Sequence of chain 1.A:
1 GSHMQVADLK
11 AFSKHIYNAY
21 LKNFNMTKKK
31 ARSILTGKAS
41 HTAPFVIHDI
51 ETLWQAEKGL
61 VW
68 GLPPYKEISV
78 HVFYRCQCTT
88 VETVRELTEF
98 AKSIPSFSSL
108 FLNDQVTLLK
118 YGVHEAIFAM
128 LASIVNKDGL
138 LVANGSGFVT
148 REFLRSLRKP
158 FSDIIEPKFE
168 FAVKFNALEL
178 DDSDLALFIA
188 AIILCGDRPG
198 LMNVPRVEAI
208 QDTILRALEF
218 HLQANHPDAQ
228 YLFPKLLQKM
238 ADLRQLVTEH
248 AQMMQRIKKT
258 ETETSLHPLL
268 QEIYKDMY

Binding-site contacts:
Ligand atom CAZ contacts residue CYS83 of chain 1.A at 3.6 Å (hydrophobic).
Ligand atom OAD contacts residue TYR271 of chain 1.A at 2.6 Å (h-bond).
Ligand atom FAE contacts residue VAL139 of chain 1.A at 3.4 Å.
Ligand atom CAP contacts residue LEU128 of chain 1.A at 3.6 Å (hydrophobic).
Ligand atom FAH contacts residue VAL139 of chain 1.A at 3.6 Å.
Ligand atom FAG contacts residue VAL146 of chain 1.A at 3.8 Å.
Ligand atom CAM contacts residue CYS83 of chain 1.A at 3.9 Å (hydrophobic).
Ligand atom CAY contacts residue VAL139 of chain 1.A at 3.5 Å (hydrophobic).
Ligand atom FAH contacts residue VAL146 of chain 1.A at 2.9 Å.
Ligand atom OAR contacts residue MET251 of chain 1.A at 3.9 Å.
Ligand atom CBA contacts residue HIS247 of chain 1.A at 3.7 Å.
Ligand atom CAV contacts residue HIS247 of chain 1.A at 3.8 Å.
Ligand atom CAA contacts residue PHE80 of chain 1.A at 3.5 Å (hydrophobic).
Ligand atom CAL contacts residue VAL79 of chain 1.A at 3.8 Å (hydrophobic).
Ligand atom CAK contacts residue THR87 of chain 1.A at 3.4 Å.
Ligand atom OAD contacts residue HIS121 of chain 1.A at 3.3 Å (h-bond).
Ligand atom CAV contacts residue CYS83 of chain 1.A at 3.5 Å (hydrophobic).
Ligand atom FAG contacts residue VAL79 of chain 1.A at 3.9 Å.
Ligand atom CAA contacts residue CYS83 of chain 1.A at 3.5 Å (hydrophobic).
Ligand atom CBE contacts residue VAL146 of chain 1.A at 3.8 Å (hydrophobic).
Ligand atom SAT contacts residue CYS83 of chain 1.A at 3.8 Å.
Ligand atom CAI contacts residue HIS247 of chain 1.A at 3.8 Å.
Ligand atom CAN contacts residue VAL139 of chain 1.A at 3.9 Å (hydrophobic).
Ligand atom CAO contacts residue THR87 of chain 1.A at 3.6 Å.
Ligand atom FAE contacts residue ARG82 of chain 1.A at 3.7 Å.
Ligand atom CAI contacts residue PHE125 of chain 1.A at 3.9 Å (hydrophobic).
Ligand atom OAC contacts residue HIS121 of chain 1.A at 2.8 Å (h-bond).
Ligand atom CBD contacts residue CYS83 of chain 1.A at 3.6 Å (hydrophobic).
Ligand atom CAM contacts residue ILE161 of chain 1.A at 3.4 Å (hydrophobic).
Ligand atom OAD contacts residue HIS247 of chain 1.A at 2.7 Å (h-bond).
Ligand atom CAJ contacts residue CYS83 of chain 1.A at 3.6 Å (hydrophobic).
Ligand atom CAU contacts residue TYR271 of chain 1.A at 3.5 Å (hydrophobic).
Ligand atom CAK contacts residue HIS247 of chain 1.A at 3.7 Å.
Ligand atom FAF contacts residue ARG82 of chain 1.A at 3.5 Å.
Ligand atom OAC contacts residue LEU267 of chain 1.A at 3.5 Å.
Ligand atom OAC contacts residue TYR271 of chain 1.A at 3.8 Å.
Ligand atom OAC contacts residue THR87 of chain 1.A at 3.3 Å.
Ligand atom CAO contacts residue LEU267 of chain 1.A at 3.9 Å (hydrophobic).
Ligand atom CAU contacts residue HIS121 of chain 1.A at 3.4 Å.
Ligand atom CAU contacts residue HIS247 of chain 1.A at 3.8 Å.

This small molecule binds to this protein.
Small molecule (SMILES): Cc1cc(SCc2sc(-c3ccc(C(F)(F)F)c(F)c3)nc2C)ccc1OCC(=O)O